A small-molecule ligand and the protein it binds are described below.
Small molecule (SMILES): Cc1ccc(Sc2ccccc2N2CCNCC2)c(C)c1

Sequence of chain 1.D:
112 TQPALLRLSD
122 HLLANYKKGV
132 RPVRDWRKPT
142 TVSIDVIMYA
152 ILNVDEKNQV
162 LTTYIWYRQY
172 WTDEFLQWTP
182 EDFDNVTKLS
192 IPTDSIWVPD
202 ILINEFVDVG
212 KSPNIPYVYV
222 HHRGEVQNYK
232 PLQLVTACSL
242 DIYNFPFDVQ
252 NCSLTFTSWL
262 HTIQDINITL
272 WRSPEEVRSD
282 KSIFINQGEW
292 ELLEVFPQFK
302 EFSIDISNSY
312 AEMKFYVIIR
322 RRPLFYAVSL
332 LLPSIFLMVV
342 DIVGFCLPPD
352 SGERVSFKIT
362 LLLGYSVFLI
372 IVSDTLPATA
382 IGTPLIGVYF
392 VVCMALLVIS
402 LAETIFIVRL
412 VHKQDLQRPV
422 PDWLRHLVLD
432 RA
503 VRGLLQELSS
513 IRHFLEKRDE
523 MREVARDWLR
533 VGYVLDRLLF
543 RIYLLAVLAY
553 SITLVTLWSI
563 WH

Binding-site contacts:
Ligand atom C04 contacts residue ILE305 of chain 1.E at 3.5 Å (hydrophobic).
Ligand atom C05 contacts residue ILE148 of chain 1.D at 4.0 Å (hydrophobic).
Ligand atom C15 contacts residue TRP260 of chain 1.E at 3.1 Å (hydrophobic).
Ligand atom C10 contacts residue TYR230 of chain 1.D at 3.6 Å (hydrophobic).
Ligand atom C18 contacts residue TRP167 of chain 1.D at 3.5 Å (hydrophobic).
Ligand atom C10 contacts residue TRP260 of chain 1.E at 4.0 Å (hydrophobic).
Ligand atom C11 contacts residue TRP167 of chain 1.D at 4.0 Å (hydrophobic).
Ligand atom C09 contacts residue TYR230 of chain 1.D at 3.8 Å (hydrophobic).
Ligand atom C02 contacts residue ILE148 of chain 1.D at 3.8 Å (hydrophobic).
Ligand atom C12 contacts residue TYR230 of chain 1.D at 3.8 Å (hydrophobic).
Ligand atom C03 contacts residue ILE305 of chain 1.E at 3.8 Å (hydrophobic).
Ligand atom C09 contacts residue TRP167 of chain 1.D at 3.7 Å (hydrophobic).
Ligand atom C08 contacts residue ILE148 of chain 1.D at 3.7 Å (hydrophobic).
Ligand atom C11 contacts residue TRP260 of chain 1.E at 3.4 Å (hydrophobic).
Ligand atom C11 contacts residue TYR230 of chain 1.D at 3.6 Å (hydrophobic).
Ligand atom C03 contacts residue ARG169 of chain 1.D at 3.5 Å.
Ligand atom C20 contacts residue ILE148 of chain 1.D at 4.0 Å (hydrophobic).
Ligand atom C07 contacts residue TYR230 of chain 1.D at 4.0 Å (hydrophobic).
Ligand atom C21 contacts residue ILE148 of chain 1.D at 3.5 Å (hydrophobic).
Ligand atom C04 contacts residue ARG169 of chain 1.D at 3.9 Å.
Ligand atom C19 contacts residue ILE148 of chain 1.D at 3.5 Å (hydrophobic).
Ligand atom C14 contacts residue TRP260 of chain 1.E at 3.5 Å (hydrophobic).
Ligand atom C20 contacts residue ILE284 of chain 1.D at 3.7 Å (hydrophobic).
Ligand atom C18 contacts residue TRP260 of chain 1.E at 3.7 Å (hydrophobic).
Ligand atom C17 contacts residue TRP260 of chain 1.E at 3.6 Å (hydrophobic).
Ligand atom C01 contacts residue ARG273 of chain 1.D at 3.4 Å.
Ligand atom S06 contacts residue ILE305 of chain 1.E at 3.8 Å.
Ligand atom C17 contacts residue ASN205 of chain 1.E at 3.7 Å.
Ligand atom C20 contacts residue PHE303 of chain 1.E at 4.0 Å (hydrophobic).
Ligand atom N13 contacts residue TRP167 of chain 1.D at 4.1 Å.
Ligand atom C08 contacts residue ARG169 of chain 1.D at 3.9 Å.
Ligand atom C07 contacts residue TRP167 of chain 1.D at 3.8 Å (hydrophobic).
Ligand atom C05 contacts residue ILE305 of chain 1.E at 3.9 Å (hydrophobic).
Ligand atom C01 contacts residue ASP281 of chain 1.D at 4.0 Å.
Ligand atom C10 contacts residue TRP167 of chain 1.D at 3.6 Å (hydrophobic).
Ligand atom C09 contacts residue ARG169 of chain 1.D at 3.8 Å.
Ligand atom C08 contacts residue TYR230 of chain 1.D at 4.0 Å (hydrophobic).
Ligand atom C12 contacts residue TRP167 of chain 1.D at 3.7 Å (hydrophobic).
Ligand atom N16 contacts residue TRP260 of chain 1.E at 3.9 Å.
Ligand atom C15 contacts residue TYR311 of chain 1.E at 3.5 Å (hydrophobic).

Sequence of chain 1.E:
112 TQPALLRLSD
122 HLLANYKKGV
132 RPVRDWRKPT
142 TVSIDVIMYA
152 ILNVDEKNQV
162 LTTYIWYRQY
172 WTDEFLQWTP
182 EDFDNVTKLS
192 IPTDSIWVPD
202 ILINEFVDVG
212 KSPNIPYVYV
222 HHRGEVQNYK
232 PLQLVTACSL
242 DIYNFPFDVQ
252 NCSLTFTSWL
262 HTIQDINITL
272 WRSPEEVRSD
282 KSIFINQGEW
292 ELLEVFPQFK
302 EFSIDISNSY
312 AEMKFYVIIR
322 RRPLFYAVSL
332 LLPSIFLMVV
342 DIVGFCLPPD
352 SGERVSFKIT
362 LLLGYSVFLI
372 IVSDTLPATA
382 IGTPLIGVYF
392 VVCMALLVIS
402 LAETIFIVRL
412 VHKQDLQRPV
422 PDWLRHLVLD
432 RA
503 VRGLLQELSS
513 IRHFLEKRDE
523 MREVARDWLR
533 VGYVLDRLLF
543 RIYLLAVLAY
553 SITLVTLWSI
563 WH